This protein binds this small molecule.
Small molecule (SMILES): CC(=O)N[C@H]1[C@H](O[C@H]2[C@H](O)[C@@H](NC(C)=O)CO[C@@H]2CO)O[C@H](CO)[C@@H](O)[C@@H]1O

Binding-site contacts:
Ligand atom N2 contacts residue ASN54 of chain 1.E at 2.8 Å (h-bond).
Ligand atom C3 contacts residue ASN54 of chain 1.E at 3.8 Å.
Ligand atom C1 contacts residue THR334 of chain 1.E at 4.1 Å.
Ligand atom O5 contacts residue ASN54 of chain 1.E at 2.4 Å (h-bond).
Ligand atom C2 contacts residue ASN54 of chain 1.E at 2.5 Å.
Ligand atom O5 contacts residue THR334 of chain 1.E at 4.1 Å.
Ligand atom O7 contacts residue ASN54 of chain 1.E at 3.0 Å (h-bond).
Ligand atom C4 contacts residue ASN54 of chain 1.E at 4.3 Å.
Ligand atom C7 contacts residue ASN54 of chain 1.E at 3.1 Å.
Ligand atom C5 contacts residue ASN54 of chain 1.E at 3.7 Å.
Ligand atom C8 contacts residue ASN54 of chain 1.E at 4.0 Å.
Ligand atom C1 contacts residue ASN54 of chain 1.E at 1.4 Å.
Ligand atom C8 contacts residue THR53 of chain 1.E at 4.0 Å.

Sequence of chain 1.E:
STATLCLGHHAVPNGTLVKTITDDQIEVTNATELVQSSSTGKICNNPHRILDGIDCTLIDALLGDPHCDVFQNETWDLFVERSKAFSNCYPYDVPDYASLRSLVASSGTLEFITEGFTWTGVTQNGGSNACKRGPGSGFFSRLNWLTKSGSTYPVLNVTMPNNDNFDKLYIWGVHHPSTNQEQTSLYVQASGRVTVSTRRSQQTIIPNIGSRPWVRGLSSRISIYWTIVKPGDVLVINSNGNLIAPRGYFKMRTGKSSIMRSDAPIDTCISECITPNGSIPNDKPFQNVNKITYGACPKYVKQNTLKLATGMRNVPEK